Binding-site contacts:
Ligand atom OB contacts residue GLN188 of chain 1.C at 2.7 Å (h-bond).
Ligand atom OB contacts residue SER459 of chain 1.C at 3.5 Å.
Ligand atom OB contacts residue TYR250 of chain 1.C at 3.2 Å (h-bond).
Ligand atom CBB contacts residue GLN188 of chain 1.C at 3.5 Å.
Ligand atom C4B contacts residue TYR250 of chain 1.C at 2.9 Å (hydrophobic).
Ligand atom C1B contacts residue ASP194 of chain 1.C at 3.4 Å.
Ligand atom O2A contacts residue TYR163 of chain 1.C at 2.8 Å (h-bond).
Ligand atom NB contacts residue ASP194 of chain 1.C at 2.6 Å (salt-bridge).
Ligand atom CMC contacts residue ARG453 of chain 1.C at 3.4 Å.
Ligand atom O1A contacts residue SER275 of chain 1.C at 2.8 Å (h-bond).
Ligand atom C4C contacts residue ASP194 of chain 1.C at 3.5 Å.
Ligand atom OC contacts residue TYR250 of chain 1.C at 3.2 Å.
Ligand atom CMD contacts residue ILE17 of chain 1.C at 3.2 Å (hydrophobic).
Ligand atom CBB contacts residue PRO456 of chain 1.C at 3.5 Å (hydrophobic).
Ligand atom O2A contacts residue SER275 of chain 1.C at 2.7 Å (h-bond).
Ligand atom C3B contacts residue TYR250 of chain 1.C at 3.4 Å (hydrophobic).
Ligand atom NB contacts residue TYR250 of chain 1.C at 2.9 Å (h-bond).
Ligand atom C4D contacts residue HIS247 of chain 1.C at 3.3 Å.
Ligand atom CAA contacts residue TYR203 of chain 1.C at 3.1 Å (hydrophobic).
Ligand atom CAC contacts residue CYS12 of chain 1.C at 2.9 Å (hydrophobic).
Ligand atom O1D contacts residue ARG209 of chain 1.C at 2.5 Å (salt-bridge).
Ligand atom NA contacts residue ASP194 of chain 1.C at 3.2 Å (salt-bridge).
Ligand atom CHA contacts residue HIS247 of chain 1.C at 3.2 Å.
Ligand atom CGA contacts residue SER275 of chain 1.C at 2.9 Å.
Ligand atom ND contacts residue ASP194 of chain 1.C at 2.9 Å (salt-bridge).
Ligand atom C1B contacts residue TYR250 of chain 1.C at 3.4 Å (hydrophobic).
Ligand atom C1D contacts residue ASP194 of chain 1.C at 3.6 Å.
Ligand atom O2D contacts residue ARG209 of chain 1.C at 2.6 Å (salt-bridge).
Ligand atom CBD contacts residue HIS247 of chain 1.C at 3.5 Å.
Ligand atom CBA contacts residue TYR203 of chain 1.C at 3.0 Å (hydrophobic).
Ligand atom O1A contacts residue HIS277 of chain 1.C at 2.9 Å (h-bond).
Ligand atom NC contacts residue ASP194 of chain 1.C at 3.2 Å (salt-bridge).
Ligand atom CBC contacts residue CYS12 of chain 1.C at 1.6 Å (hydrophobic).
Ligand atom NB contacts residue SER459 of chain 1.C at 3.6 Å (h-bond).
Ligand atom CGD contacts residue ARG209 of chain 1.C at 2.8 Å.
Ligand atom O2D contacts residue TYR203 of chain 1.C at 3.5 Å (h-bond).
Ligand atom C1A contacts residue HIS247 of chain 1.C at 3.4 Å.
Ligand atom CHD contacts residue PRO196 of chain 1.C at 3.4 Å (hydrophobic).
Ligand atom CHB contacts residue ASP194 of chain 1.C at 3.5 Å.
Ligand atom CMA contacts residue TYR163 of chain 1.C at 3.4 Å (hydrophobic).

The small molecule below binds the protein below.
Small molecule (SMILES): C=CC1=C(C)/C(=C/c2[nH]c(/C=C3\N=C(/C=C4\NC(=O)C(C)=C4C=C)C(C)=C3CCC(=O)O)c(CCC(=O)O)c2C)NC1=O

Sequence of chain 1.C:
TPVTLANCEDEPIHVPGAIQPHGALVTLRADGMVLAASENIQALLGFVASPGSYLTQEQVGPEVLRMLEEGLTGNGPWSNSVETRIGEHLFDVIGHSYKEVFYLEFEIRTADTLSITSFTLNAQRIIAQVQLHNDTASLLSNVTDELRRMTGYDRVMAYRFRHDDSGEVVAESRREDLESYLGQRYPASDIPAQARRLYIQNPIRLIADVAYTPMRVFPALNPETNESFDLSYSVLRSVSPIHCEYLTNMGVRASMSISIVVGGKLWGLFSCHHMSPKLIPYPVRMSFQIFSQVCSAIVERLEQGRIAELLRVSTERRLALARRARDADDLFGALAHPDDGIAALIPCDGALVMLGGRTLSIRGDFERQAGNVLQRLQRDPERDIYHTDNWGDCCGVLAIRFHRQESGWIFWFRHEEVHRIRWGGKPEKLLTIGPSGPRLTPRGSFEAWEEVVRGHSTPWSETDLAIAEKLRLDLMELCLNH